Sequence of chain 1.A:
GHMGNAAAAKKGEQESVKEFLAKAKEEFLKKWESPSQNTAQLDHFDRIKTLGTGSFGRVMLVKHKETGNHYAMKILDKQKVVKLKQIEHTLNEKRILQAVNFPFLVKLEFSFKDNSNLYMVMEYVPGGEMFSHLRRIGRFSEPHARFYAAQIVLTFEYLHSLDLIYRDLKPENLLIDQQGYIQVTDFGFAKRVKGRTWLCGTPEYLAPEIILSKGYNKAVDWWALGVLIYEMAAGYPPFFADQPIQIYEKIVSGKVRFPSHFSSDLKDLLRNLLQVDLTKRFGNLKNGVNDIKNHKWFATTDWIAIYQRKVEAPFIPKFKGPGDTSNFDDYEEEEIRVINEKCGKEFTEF

Binding-site contacts:
Ligand atom C1 contacts residue GLU130 of chain 1.A at 3.8 Å.
Ligand atom C contacts residue ASP187 of chain 1.A at 3.9 Å.
Ligand atom C9 contacts residue MET123 of chain 1.A at 3.9 Å (hydrophobic).
Ligand atom C2 contacts residue ASN174 of chain 1.A at 3.5 Å.
Ligand atom N2 contacts residue GLU124 of chain 1.A at 3.8 Å.
Ligand atom O contacts residue VAL60 of chain 1.A at 3.3 Å.
Ligand atom C13 contacts residue TYR125 of chain 1.A at 3.8 Å (hydrophobic).
Ligand atom C11 contacts residue VAL60 of chain 1.A at 4.0 Å (hydrophobic).
Ligand atom C3 contacts residue ASP187 of chain 1.A at 3.9 Å.
Ligand atom C5 contacts residue ASP187 of chain 1.A at 3.8 Å.
Ligand atom C13 contacts residue LEU176 of chain 1.A at 3.8 Å (hydrophobic).
Ligand atom C14 contacts residue LEU176 of chain 1.A at 3.6 Å (hydrophobic).
Ligand atom C10 contacts residue THR186 of chain 1.A at 3.6 Å.
Ligand atom C12 contacts residue GLU124 of chain 1.A at 3.2 Å.
Ligand atom N2 contacts residue ALA73 of chain 1.A at 3.5 Å.
Ligand atom O1 contacts residue PHE330 of chain 1.A at 3.8 Å.
Ligand atom C13 contacts residue PHE330 of chain 1.A at 3.5 Å (hydrophobic).
Ligand atom N2 contacts residue LEU176 of chain 1.A at 3.9 Å.
Ligand atom C9 contacts residue THR186 of chain 1.A at 3.7 Å.
Ligand atom C1 contacts residue GLU173 of chain 1.A at 3.3 Å.
Ligand atom C contacts residue THR186 of chain 1.A at 3.6 Å.
Ligand atom C10 contacts residue MET123 of chain 1.A at 3.7 Å (hydrophobic).
Ligand atom C8 contacts residue LEU176 of chain 1.A at 3.6 Å (hydrophobic).
Ligand atom C2 contacts residue GLU173 of chain 1.A at 3.1 Å.
Ligand atom C5 contacts residue VAL60 of chain 1.A at 3.6 Å (hydrophobic).
Ligand atom O1 contacts residue LEU176 of chain 1.A at 3.8 Å.
Ligand atom C12 contacts residue ALA73 of chain 1.A at 3.3 Å (hydrophobic).
Ligand atom O contacts residue GLY53 of chain 1.A at 4.0 Å.
Ligand atom C3 contacts residue PHE57 of chain 1.A at 3.8 Å (hydrophobic).
Ligand atom C5 contacts residue PHE57 of chain 1.A at 3.8 Å (hydrophobic).
Ligand atom C12 contacts residue LEU176 of chain 1.A at 3.8 Å (hydrophobic).
Ligand atom N2 contacts residue VAL126 of chain 1.A at 2.9 Å (h-bond).
Ligand atom C8 contacts residue ALA73 of chain 1.A at 3.6 Å (hydrophobic).
Ligand atom C2 contacts residue GLU130 of chain 1.A at 3.8 Å.
Ligand atom C13 contacts residue VAL126 of chain 1.A at 3.6 Å (hydrophobic).
Ligand atom C12 contacts residue VAL126 of chain 1.A at 3.6 Å (hydrophobic).
Ligand atom C7 contacts residue LEU176 of chain 1.A at 3.5 Å (hydrophobic).
Ligand atom N2 contacts residue TYR125 of chain 1.A at 3.6 Å.
Ligand atom C14 contacts residue PHE330 of chain 1.A at 3.7 Å (hydrophobic).
Ligand atom C4 contacts residue PHE57 of chain 1.A at 3.8 Å (hydrophobic).

A protein and the small-molecule ligand that binds it are described below.
Small molecule (SMILES): C[C@@H]1C[NH2+]CCCN1S(=O)(=O)c1cccc2cnccc12